The small molecule below binds the protein below.
Small molecule (SMILES): CCCCCCCCCC(=O)N[C@@H](CCCN=C(N)N)C(=O)N[C@H](C(=O)N[C@@H](CCCCN)C(=O)N[C@@H](CCCN=C(N)N)[C@@H](C)O)C(C)C

Sequence of chain 1.E:
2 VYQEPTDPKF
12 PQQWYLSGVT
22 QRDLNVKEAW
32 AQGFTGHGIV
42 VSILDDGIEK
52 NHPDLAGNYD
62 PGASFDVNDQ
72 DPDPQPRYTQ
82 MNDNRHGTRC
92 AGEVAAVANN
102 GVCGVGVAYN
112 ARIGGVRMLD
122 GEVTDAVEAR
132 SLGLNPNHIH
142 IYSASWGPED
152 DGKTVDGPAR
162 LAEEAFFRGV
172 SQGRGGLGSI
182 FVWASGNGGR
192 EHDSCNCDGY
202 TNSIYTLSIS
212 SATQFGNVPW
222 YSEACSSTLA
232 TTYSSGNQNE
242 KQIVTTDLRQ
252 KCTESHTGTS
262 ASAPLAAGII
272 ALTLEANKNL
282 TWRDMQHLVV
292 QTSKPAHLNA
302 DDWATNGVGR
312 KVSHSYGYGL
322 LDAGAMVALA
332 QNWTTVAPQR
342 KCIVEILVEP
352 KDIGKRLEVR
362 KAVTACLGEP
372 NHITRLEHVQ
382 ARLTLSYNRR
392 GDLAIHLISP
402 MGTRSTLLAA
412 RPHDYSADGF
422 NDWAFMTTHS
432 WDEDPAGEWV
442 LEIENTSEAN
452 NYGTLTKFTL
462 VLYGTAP

Sequence of chain 1.F:
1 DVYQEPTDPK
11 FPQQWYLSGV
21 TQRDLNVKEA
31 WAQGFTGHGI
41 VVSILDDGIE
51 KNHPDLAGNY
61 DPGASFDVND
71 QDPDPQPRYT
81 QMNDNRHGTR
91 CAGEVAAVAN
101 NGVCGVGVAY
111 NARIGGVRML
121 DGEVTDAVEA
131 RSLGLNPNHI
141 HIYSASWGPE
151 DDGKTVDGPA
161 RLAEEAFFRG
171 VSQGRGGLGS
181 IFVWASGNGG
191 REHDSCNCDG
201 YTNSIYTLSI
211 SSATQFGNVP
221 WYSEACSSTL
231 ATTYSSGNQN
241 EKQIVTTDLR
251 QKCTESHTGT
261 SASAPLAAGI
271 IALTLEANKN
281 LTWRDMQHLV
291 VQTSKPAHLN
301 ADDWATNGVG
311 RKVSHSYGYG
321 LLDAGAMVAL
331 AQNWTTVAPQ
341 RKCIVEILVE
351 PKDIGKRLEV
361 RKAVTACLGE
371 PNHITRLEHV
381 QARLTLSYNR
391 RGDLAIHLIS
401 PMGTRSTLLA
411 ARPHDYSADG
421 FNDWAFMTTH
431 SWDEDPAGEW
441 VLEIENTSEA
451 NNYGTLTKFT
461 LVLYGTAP

Binding-site contacts:
Ligand atom CZ contacts residue ASP157 of chain 1.E at 3.3 Å.
Ligand atom CB contacts residue SER261 of chain 1.E at 2.8 Å.
Ligand atom C1 contacts residue HIS87 of chain 1.E at 1.5 Å.
Ligand atom NH1 contacts residue PRO149 of chain 1.E at 3.3 Å (h-bond).
Ligand atom NZ contacts residue ASN85 of chain 1.E at 3.1 Å (h-bond).
Ligand atom NH1 contacts residue ASP151 of chain 1.E at 3.1 Å (salt-bridge).
Ligand atom NH2 contacts residue ASP157 of chain 1.E at 2.8 Å (salt-bridge).
Ligand atom CE contacts residue ASP47 of chain 1.E at 3.2 Å.
Ligand atom N contacts residue SER146 of chain 1.E at 2.8 Å (h-bond).
Ligand atom N contacts residue SER261 of chain 1.E at 3.0 Å (h-bond).
Ligand atom NH1 contacts residue ASP157 of chain 1.E at 3.0 Å (salt-bridge).
Ligand atom NE contacts residue ASP151 of chain 1.E at 3.1 Å (salt-bridge).
Ligand atom O contacts residue GLY148 of chain 1.E at 3.2 Å (h-bond).
Ligand atom CG contacts residue SO41 of chain 1.CD at 3.4 Å.
Ligand atom O contacts residue SER261 of chain 1.E at 2.3 Å (h-bond).
Ligand atom O contacts residue TRP147 of chain 1.E at 3.2 Å.
Ligand atom NH2 contacts residue ALA185 of chain 1.E at 2.8 Å (h-bond).
Ligand atom CZ contacts residue ASP199 of chain 1.E at 3.2 Å.
Ligand atom NH1 contacts residue TYR201 of chain 1.E at 3.0 Å (h-bond).
Ligand atom NZ contacts residue ASP47 of chain 1.E at 2.8 Å (salt-bridge).
Ligand atom C5 contacts residue TYR453 of chain 1.F at 3.4 Å (hydrophobic).
Ligand atom NH2 contacts residue ASP199 of chain 1.E at 2.9 Å (salt-bridge).
Ligand atom C10 contacts residue TYR453 of chain 1.F at 3.3 Å (hydrophobic).
Ligand atom C1 contacts residue SER261 of chain 1.E at 2.4 Å.
Ligand atom N contacts residue HIS87 of chain 1.E at 3.1 Å (h-bond).
Ligand atom NE contacts residue TYR201 of chain 1.E at 3.3 Å (h-bond).
Ligand atom NE contacts residue GLU129 of chain 1.E at 2.9 Å (salt-bridge).
Ligand atom CA contacts residue SO41 of chain 1.CD at 3.1 Å.
Ligand atom NH1 contacts residue ASP199 of chain 1.E at 2.6 Å (salt-bridge).
Ligand atom O contacts residue ASN188 of chain 1.E at 2.8 Å (h-bond).
Ligand atom CA contacts residue ASN188 of chain 1.E at 3.2 Å.
Ligand atom N contacts residue SO41 of chain 1.CD at 2.8 Å (h-bond).
Ligand atom NZ contacts residue ASP84 of chain 1.E at 2.8 Å (salt-bridge).
Ligand atom C contacts residue SER261 of chain 1.E at 1.4 Å.
Ligand atom C contacts residue HIS87 of chain 1.E at 2.7 Å.
Ligand atom CA contacts residue SER261 of chain 1.E at 2.4 Å.
Ligand atom CA contacts residue GLY148 of chain 1.E at 3.4 Å.
Ligand atom C contacts residue SO41 of chain 1.CD at 3.4 Å.
Ligand atom N contacts residue GLY148 of chain 1.E at 2.9 Å (h-bond).
Ligand atom CB contacts residue ASN188 of chain 1.E at 3.3 Å.